Sequence of chain 1.E:
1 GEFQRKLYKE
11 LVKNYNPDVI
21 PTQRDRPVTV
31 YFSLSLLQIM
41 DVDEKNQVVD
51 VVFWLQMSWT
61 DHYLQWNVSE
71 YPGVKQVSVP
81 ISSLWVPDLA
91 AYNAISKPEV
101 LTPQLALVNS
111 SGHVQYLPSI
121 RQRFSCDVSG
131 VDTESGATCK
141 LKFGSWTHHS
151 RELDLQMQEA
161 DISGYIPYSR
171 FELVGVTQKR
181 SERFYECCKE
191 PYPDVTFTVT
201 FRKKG

Sequence of chain 1.A:
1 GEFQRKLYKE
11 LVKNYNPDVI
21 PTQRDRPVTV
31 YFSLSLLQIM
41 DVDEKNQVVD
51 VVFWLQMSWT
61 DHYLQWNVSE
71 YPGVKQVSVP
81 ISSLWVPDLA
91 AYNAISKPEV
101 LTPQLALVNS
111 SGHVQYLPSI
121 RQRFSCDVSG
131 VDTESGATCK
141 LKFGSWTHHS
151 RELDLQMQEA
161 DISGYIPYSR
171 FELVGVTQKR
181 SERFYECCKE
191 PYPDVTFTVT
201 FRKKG

Binding-site contacts:
Ligand atom O2 contacts residue TRP54 of chain 1.A at 3.2 Å.
Ligand atom C20 contacts residue TYR92 of chain 1.E at 3.1 Å (hydrophobic).
Ligand atom C12 contacts residue TRP146 of chain 1.E at 3.3 Å (hydrophobic).
Ligand atom C13 contacts residue SER145 of chain 1.E at 4.0 Å.
Ligand atom O1 contacts residue CYS187 of chain 1.E at 3.7 Å.
Ligand atom C15 contacts residue TYR92 of chain 1.E at 3.2 Å (hydrophobic).
Ligand atom C2 contacts residue CYS188 of chain 1.E at 3.4 Å (hydrophobic).
Ligand atom C21 contacts residue LEU37 of chain 1.A at 4.0 Å (hydrophobic).
Ligand atom C19 contacts residue TRP146 of chain 1.E at 3.9 Å (hydrophobic).
Ligand atom C15 contacts residue TYR192 of chain 1.E at 3.6 Å (hydrophobic).
Ligand atom C1 contacts residue LEU117 of chain 1.A at 3.3 Å (hydrophobic).
Ligand atom C4 contacts residue LEU117 of chain 1.A at 3.4 Å (hydrophobic).
Ligand atom C14 contacts residue TRP146 of chain 1.E at 3.6 Å (hydrophobic).
Ligand atom C2 contacts residue CYS187 of chain 1.E at 3.8 Å (hydrophobic).
Ligand atom C8 contacts residue TRP146 of chain 1.E at 4.1 Å (hydrophobic).
Ligand atom C4 contacts residue CYS187 of chain 1.E at 3.4 Å (hydrophobic).
Ligand atom C15 contacts residue SER145 of chain 1.E at 3.5 Å.
Ligand atom C7 contacts residue CYS187 of chain 1.E at 3.6 Å (hydrophobic).
Ligand atom C2 contacts residue LEU117 of chain 1.A at 3.5 Å (hydrophobic).
Ligand atom C22 contacts residue TRP146 of chain 1.E at 3.5 Å (hydrophobic).
Ligand atom C3 contacts residue CYS188 of chain 1.E at 3.6 Å (hydrophobic).
Ligand atom C21 contacts residue TYR92 of chain 1.E at 3.8 Å (hydrophobic).
Ligand atom C3 contacts residue LEU117 of chain 1.A at 3.9 Å (hydrophobic).
Ligand atom C1 contacts residue CYS188 of chain 1.E at 3.5 Å (hydrophobic).
Ligand atom C17 contacts residue TRP146 of chain 1.E at 4.1 Å (hydrophobic).
Ligand atom C10 contacts residue TRP54 of chain 1.A at 3.5 Å (hydrophobic).
Ligand atom O1 contacts residue TRP54 of chain 1.A at 4.1 Å.
Ligand atom C19 contacts residue TRP54 of chain 1.A at 3.4 Å (hydrophobic).
Ligand atom C7 contacts residue LEU117 of chain 1.A at 3.6 Å (hydrophobic).
Ligand atom C16 contacts residue TYR185 of chain 1.E at 4.1 Å (hydrophobic).
Ligand atom C8 contacts residue CYS188 of chain 1.E at 3.8 Å (hydrophobic).
Ligand atom C3 contacts residue CYS187 of chain 1.E at 3.5 Å (hydrophobic).
Ligand atom C10 contacts residue TRP146 of chain 1.E at 4.0 Å (hydrophobic).
Ligand atom C5 contacts residue LEU117 of chain 1.A at 3.7 Å (hydrophobic).
Ligand atom C6 contacts residue LEU117 of chain 1.A at 3.7 Å (hydrophobic).
Ligand atom C6 contacts residue GLN115 of chain 1.A at 3.1 Å.
Ligand atom C1 contacts residue CYS187 of chain 1.E at 3.2 Å (hydrophobic).
Ligand atom C12 contacts residue TYR192 of chain 1.E at 3.5 Å (hydrophobic).
Ligand atom C13 contacts residue TYR92 of chain 1.E at 3.2 Å (hydrophobic).
Ligand atom C5 contacts residue GLN115 of chain 1.A at 3.3 Å.

The small molecule below binds the protein below.
Small molecule (SMILES): CN1[C@@H](CC(=O)c2ccccc2)CCC[C@H]1C[C@H](O)c1ccccc1